The small molecule below binds the protein below.
Small molecule (SMILES): CN1CCC[C@H]1c1cccnc1

Sequence of chain 1.B:
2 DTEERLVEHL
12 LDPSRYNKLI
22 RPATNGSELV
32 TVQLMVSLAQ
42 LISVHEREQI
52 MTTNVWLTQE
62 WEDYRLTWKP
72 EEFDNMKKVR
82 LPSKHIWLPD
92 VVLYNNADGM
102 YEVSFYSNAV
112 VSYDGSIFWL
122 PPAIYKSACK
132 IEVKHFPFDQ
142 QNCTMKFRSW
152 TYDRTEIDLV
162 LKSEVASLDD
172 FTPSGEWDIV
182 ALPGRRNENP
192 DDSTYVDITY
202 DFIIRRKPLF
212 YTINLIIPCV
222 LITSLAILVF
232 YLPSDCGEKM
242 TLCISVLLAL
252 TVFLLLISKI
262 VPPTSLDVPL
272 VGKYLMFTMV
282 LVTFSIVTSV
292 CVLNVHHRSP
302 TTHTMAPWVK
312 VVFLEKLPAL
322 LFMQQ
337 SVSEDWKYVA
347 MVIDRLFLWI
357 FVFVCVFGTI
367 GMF

Sequence of chain 1.A:
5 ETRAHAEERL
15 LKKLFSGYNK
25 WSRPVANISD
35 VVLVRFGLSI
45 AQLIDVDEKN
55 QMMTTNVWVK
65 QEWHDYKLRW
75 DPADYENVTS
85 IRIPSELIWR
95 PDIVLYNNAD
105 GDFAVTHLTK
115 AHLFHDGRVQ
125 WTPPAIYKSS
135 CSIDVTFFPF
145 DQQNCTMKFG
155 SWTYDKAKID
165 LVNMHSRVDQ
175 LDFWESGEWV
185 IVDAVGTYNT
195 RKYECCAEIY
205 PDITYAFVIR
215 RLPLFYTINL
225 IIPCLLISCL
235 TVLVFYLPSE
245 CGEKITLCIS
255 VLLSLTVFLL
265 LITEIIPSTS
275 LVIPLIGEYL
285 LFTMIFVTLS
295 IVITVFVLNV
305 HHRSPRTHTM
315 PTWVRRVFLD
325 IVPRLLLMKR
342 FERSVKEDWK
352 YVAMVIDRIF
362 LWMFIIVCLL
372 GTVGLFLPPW

Binding-site contacts:
Ligand atom C6 contacts residue CYS199 of chain 1.A at 3.9 Å (hydrophobic).
Ligand atom N2 contacts residue TRP156 of chain 1.A at 3.3 Å (h-bond).
Ligand atom C9 contacts residue TYR100 of chain 1.A at 3.7 Å (hydrophobic).
Ligand atom C4 contacts residue TYR204 of chain 1.A at 4.3 Å (hydrophobic).
Ligand atom C4 contacts residue CYS200 of chain 1.A at 4.0 Å (hydrophobic).
Ligand atom C8 contacts residue TRP156 of chain 1.A at 4.3 Å (hydrophobic).
Ligand atom C5 contacts residue LEU121 of chain 1.B at 4.5 Å (hydrophobic).
Ligand atom C9 contacts residue TRP156 of chain 1.A at 4.3 Å (hydrophobic).
Ligand atom C8 contacts residue TRP57 of chain 1.B at 3.7 Å (hydrophobic).
Ligand atom C9 contacts residue TYR197 of chain 1.A at 4.1 Å (hydrophobic).
Ligand atom N1 contacts residue LEU121 of chain 1.B at 4.2 Å.
Ligand atom C7 contacts residue LEU121 of chain 1.B at 3.4 Å (hydrophobic).
Ligand atom C2 contacts residue TRP156 of chain 1.A at 3.8 Å (hydrophobic).
Ligand atom C2 contacts residue LEU121 of chain 1.B at 3.9 Å (hydrophobic).
Ligand atom C1 contacts residue TRP156 of chain 1.A at 3.3 Å (hydrophobic).
Ligand atom C3 contacts residue PHE119 of chain 1.B at 4.0 Å (hydrophobic).
Ligand atom C3 contacts residue CYS200 of chain 1.A at 3.5 Å (hydrophobic).
Ligand atom C5 contacts residue PHE119 of chain 1.B at 4.3 Å (hydrophobic).
Ligand atom C2 contacts residue CYS199 of chain 1.A at 4.2 Å (hydrophobic).
Ligand atom C5 contacts residue VAL111 of chain 1.B at 4.3 Å (hydrophobic).
Ligand atom C3 contacts residue LEU121 of chain 1.B at 3.9 Å (hydrophobic).
Ligand atom C6 contacts residue TRP156 of chain 1.A at 4.2 Å (hydrophobic).
Ligand atom C1 contacts residue LEU121 of chain 1.B at 4.0 Å (hydrophobic).
Ligand atom C10 contacts residue TYR197 of chain 1.A at 4.5 Å (hydrophobic).
Ligand atom C10 contacts residue TRP156 of chain 1.A at 3.5 Å (hydrophobic).
Ligand atom C6 contacts residue LEU121 of chain 1.B at 4.3 Å (hydrophobic).
Ligand atom C10 contacts residue TYR204 of chain 1.A at 3.0 Å (hydrophobic).
Ligand atom C3 contacts residue TYR204 of chain 1.A at 3.9 Å (hydrophobic).
Ligand atom N2 contacts residue TYR204 of chain 1.A at 4.3 Å.
Ligand atom C3 contacts residue CYS199 of chain 1.A at 3.6 Å (hydrophobic).
Ligand atom N1 contacts residue TRP156 of chain 1.A at 3.8 Å.
Ligand atom C7 contacts residue TRP156 of chain 1.A at 4.3 Å (hydrophobic).
Ligand atom N1 contacts residue THR157 of chain 1.A at 4.0 Å.
Ligand atom C4 contacts residue PHE119 of chain 1.B at 3.5 Å (hydrophobic).
Ligand atom C4 contacts residue LEU121 of chain 1.B at 4.2 Å (hydrophobic).